Binding-site contacts:
Ligand atom C7 contacts residue ASN603 of chain 1.B at 3.8 Å.
Ligand atom C8 contacts residue THR604 of chain 1.B at 3.4 Å.
Ligand atom O5 contacts residue ASN603 of chain 1.B at 2.4 Å (h-bond).
Ligand atom N2 contacts residue ASN603 of chain 1.B at 2.9 Å (h-bond).
Ligand atom C5 contacts residue ASN603 of chain 1.B at 3.7 Å.
Ligand atom O7 contacts residue THR604 of chain 1.B at 3.9 Å.
Ligand atom O7 contacts residue ASN603 of chain 1.B at 3.2 Å (h-bond).
Ligand atom C2 contacts residue ASN603 of chain 1.B at 2.4 Å.
Ligand atom O6 contacts residue ASN603 of chain 1.B at 4.1 Å.
Ligand atom C7 contacts residue THR604 of chain 1.B at 4.0 Å.
Ligand atom C4 contacts residue ASN603 of chain 1.B at 4.2 Å.
Ligand atom C3 contacts residue ASN603 of chain 1.B at 3.8 Å.
Ligand atom C1 contacts residue ASN603 of chain 1.B at 1.5 Å.

The small molecule below binds the protein below.
Small molecule (SMILES): CC(=O)N[C@@H]1[C@@H](O)[C@H](O)[C@@H](CO)O[C@H]1O

Sequence of chain 1.B:
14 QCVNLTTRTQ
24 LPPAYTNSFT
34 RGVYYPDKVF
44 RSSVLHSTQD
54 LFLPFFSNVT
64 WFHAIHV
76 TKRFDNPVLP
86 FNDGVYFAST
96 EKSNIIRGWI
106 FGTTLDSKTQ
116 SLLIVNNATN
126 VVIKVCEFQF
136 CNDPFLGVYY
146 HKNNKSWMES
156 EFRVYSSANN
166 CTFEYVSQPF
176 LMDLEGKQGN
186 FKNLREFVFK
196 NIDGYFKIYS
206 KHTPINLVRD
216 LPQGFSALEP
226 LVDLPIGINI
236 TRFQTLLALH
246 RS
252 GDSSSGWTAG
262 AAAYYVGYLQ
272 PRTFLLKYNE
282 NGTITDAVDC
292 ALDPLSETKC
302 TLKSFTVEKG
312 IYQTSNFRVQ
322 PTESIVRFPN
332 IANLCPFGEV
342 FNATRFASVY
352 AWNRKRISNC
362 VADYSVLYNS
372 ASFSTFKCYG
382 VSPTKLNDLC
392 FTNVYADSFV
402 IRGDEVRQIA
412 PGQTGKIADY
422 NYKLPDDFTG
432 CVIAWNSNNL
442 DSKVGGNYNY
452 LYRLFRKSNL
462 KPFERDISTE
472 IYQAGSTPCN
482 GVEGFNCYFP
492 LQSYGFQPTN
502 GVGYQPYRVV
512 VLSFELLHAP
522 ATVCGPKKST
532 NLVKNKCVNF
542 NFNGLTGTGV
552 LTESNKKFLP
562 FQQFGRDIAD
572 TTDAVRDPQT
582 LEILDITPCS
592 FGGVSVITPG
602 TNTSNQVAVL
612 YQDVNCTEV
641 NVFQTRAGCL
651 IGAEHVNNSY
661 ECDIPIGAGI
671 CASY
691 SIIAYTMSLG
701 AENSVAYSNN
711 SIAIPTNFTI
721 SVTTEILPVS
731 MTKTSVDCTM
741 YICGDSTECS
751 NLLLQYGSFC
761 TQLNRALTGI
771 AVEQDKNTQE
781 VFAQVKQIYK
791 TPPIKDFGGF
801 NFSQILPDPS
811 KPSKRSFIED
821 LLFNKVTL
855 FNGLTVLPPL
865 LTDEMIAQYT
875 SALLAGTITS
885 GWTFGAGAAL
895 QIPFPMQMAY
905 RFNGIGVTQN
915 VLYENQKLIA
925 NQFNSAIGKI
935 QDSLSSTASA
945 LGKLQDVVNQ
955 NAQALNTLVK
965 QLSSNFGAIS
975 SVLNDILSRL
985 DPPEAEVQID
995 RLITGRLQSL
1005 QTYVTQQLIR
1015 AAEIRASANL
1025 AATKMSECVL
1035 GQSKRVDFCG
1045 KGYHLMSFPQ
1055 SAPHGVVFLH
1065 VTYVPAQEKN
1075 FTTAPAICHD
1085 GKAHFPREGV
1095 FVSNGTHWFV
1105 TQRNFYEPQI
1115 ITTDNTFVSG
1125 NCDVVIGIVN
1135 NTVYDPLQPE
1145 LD